This small molecule binds to this protein.
Small molecule (SMILES): CC(C)C[C@H](NC(=O)[C@H](Cc1ccc(O)cc1)NC(=O)[C@H](Cc1ccc(O)cc1)NC(=O)[C@H](Cc1ccccc1)NC(=O)[C@H](Cc1ccc(O)cc1)NC(=O)[C@H](CC1=c2ccccc2=NC1)NC(=O)[C@H](CCCN=C(N)N)NC(=O)[C@@H]1CCCN1C(=O)[C@@H](N)CO)C(=O)O

Binding-site contacts:
Ligand atom O contacts residue ILE66 of chain 1.C at 3.2 Å.
Ligand atom C contacts residue TYR7 of chain 1.C at 3.1 Å (hydrophobic).
Ligand atom CE2 contacts residue GLU152 of chain 1.C at 3.4 Å.
Ligand atom CG contacts residue TYR99 of chain 1.C at 3.5 Å (hydrophobic).
Ligand atom O contacts residue TYR159 of chain 1.C at 2.7 Å (h-bond).
Ligand atom CB contacts residue TYR9 of chain 1.C at 3.4 Å (hydrophobic).
Ligand atom O contacts residue TRP147 of chain 1.C at 2.9 Å (h-bond).
Ligand atom CE2 contacts residue GLN155 of chain 1.C at 3.4 Å.
Ligand atom CD2 contacts residue GLN155 of chain 1.C at 3.4 Å.
Ligand atom NE1 contacts residue GLU163 of chain 1.C at 3.0 Å (salt-bridge).
Ligand atom CZ contacts residue ALA69 of chain 1.C at 3.4 Å (hydrophobic).
Ligand atom N contacts residue TYR99 of chain 1.C at 2.9 Å (h-bond).
Ligand atom CD1 contacts residue TRP147 of chain 1.C at 3.5 Å (hydrophobic).
Ligand atom O contacts residue TYR7 of chain 1.C at 3.4 Å.
Ligand atom CH2 contacts residue GLN155 of chain 1.C at 3.5 Å.
Ligand atom N contacts residue SER77 of chain 1.C at 2.9 Å (h-bond).
Ligand atom CD2 contacts residue ARG156 of chain 1.C at 3.5 Å.
Ligand atom CA contacts residue TYR99 of chain 1.C at 3.3 Å (hydrophobic).
Ligand atom CB contacts residue TYR99 of chain 1.C at 3.5 Å (hydrophobic).
Ligand atom OH contacts residue GLN155 of chain 1.C at 3.3 Å.
Ligand atom O contacts residue ASN80 of chain 1.C at 2.8 Å (h-bond).
Ligand atom O contacts residue TYR84 of chain 1.C at 3.3 Å (h-bond).
Ligand atom CA contacts residue TYR7 of chain 1.C at 3.0 Å (hydrophobic).
Ligand atom OXT contacts residue THR143 of chain 1.C at 2.8 Å (h-bond).
Ligand atom CB contacts residue THR73 of chain 1.C at 3.5 Å.
Ligand atom N contacts residue TYR7 of chain 1.C at 2.9 Å (h-bond).
Ligand atom N contacts residue TYR171 of chain 1.C at 2.6 Å (h-bond).
Ligand atom C contacts residue TYR84 of chain 1.C at 3.5 Å (hydrophobic).
Ligand atom NH1 contacts residue ASP114 of chain 1.C at 3.1 Å (salt-bridge).
Ligand atom OXT contacts residue TYR84 of chain 1.C at 2.8 Å (h-bond).
Ligand atom OH contacts residue ARG156 of chain 1.C at 3.0 Å (salt-bridge).
Ligand atom NH2 contacts residue TYR116 of chain 1.C at 3.1 Å (h-bond).
Ligand atom O contacts residue LYS146 of chain 1.C at 3.5 Å.
Ligand atom CD1 contacts residue GLN70 of chain 1.C at 3.5 Å.
Ligand atom CD1 contacts residue GLU76 of chain 1.C at 3.5 Å.
Ligand atom OG contacts residue ASN63 of chain 1.C at 3.1 Å (h-bond).
Ligand atom CG contacts residue ARG156 of chain 1.C at 3.3 Å.
Ligand atom O contacts residue THR73 of chain 1.C at 3.2 Å.
Ligand atom CD1 contacts residue THR73 of chain 1.C at 3.5 Å.
Ligand atom N contacts residue TYR7 of chain 1.C at 3.3 Å (h-bond).

Sequence of chain 1.C:
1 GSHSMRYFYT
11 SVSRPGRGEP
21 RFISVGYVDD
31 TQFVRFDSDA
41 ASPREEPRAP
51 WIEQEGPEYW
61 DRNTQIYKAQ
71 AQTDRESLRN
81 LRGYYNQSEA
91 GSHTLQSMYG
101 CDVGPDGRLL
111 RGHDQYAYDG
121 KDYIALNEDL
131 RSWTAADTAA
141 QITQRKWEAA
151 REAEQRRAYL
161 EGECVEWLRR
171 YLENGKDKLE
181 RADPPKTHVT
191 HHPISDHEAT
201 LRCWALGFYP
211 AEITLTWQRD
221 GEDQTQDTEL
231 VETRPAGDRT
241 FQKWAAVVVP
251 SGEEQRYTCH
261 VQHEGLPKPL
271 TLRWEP